Binding-site contacts:
Ligand atom O7 contacts residue VAL21 of chain 1.A at 3.6 Å.
Ligand atom C7 contacts residue VAL21 of chain 1.A at 3.6 Å (hydrophobic).
Ligand atom N2 contacts residue VAL21 of chain 1.A at 2.8 Å (h-bond).
Ligand atom O5 contacts residue ASN16 of chain 1.A at 2.4 Å (h-bond).
Ligand atom C1 contacts residue ASN16 of chain 1.A at 1.4 Å.
Ligand atom C2 contacts residue ASN16 of chain 1.A at 2.5 Å.
Ligand atom C8 contacts residue THR5 of chain 1.A at 3.5 Å.
Ligand atom C3 contacts residue VAL21 of chain 1.A at 3.7 Å (hydrophobic).
Ligand atom O7 contacts residue SER23 of chain 1.A at 4.4 Å.
Ligand atom C2 contacts residue VAL21 of chain 1.A at 3.6 Å (hydrophobic).
Ligand atom N2 contacts residue THR5 of chain 1.A at 4.2 Å.
Ligand atom C7 contacts residue THR5 of chain 1.A at 3.6 Å.
Ligand atom C4 contacts residue ASN16 of chain 1.A at 4.2 Å.
Ligand atom C6 contacts residue GLY19 of chain 1.A at 4.2 Å.
Ligand atom O6 contacts residue ARG22 of chain 1.A at 3.6 Å (salt-bridge).
Ligand atom C3 contacts residue ASN16 of chain 1.A at 3.8 Å.
Ligand atom C8 contacts residue ASN16 of chain 1.A at 3.9 Å.
Ligand atom C1 contacts residue VAL21 of chain 1.A at 3.8 Å (hydrophobic).
Ligand atom C7 contacts residue ASN16 of chain 1.A at 3.7 Å.
Ligand atom O7 contacts residue PHE10 of chain 1.A at 4.0 Å.
Ligand atom C5 contacts residue ASN16 of chain 1.A at 3.7 Å.
Ligand atom C5 contacts residue GLY19 of chain 1.A at 3.6 Å.
Ligand atom O5 contacts residue GLY19 of chain 1.A at 3.4 Å.
Ligand atom O7 contacts residue THR5 of chain 1.A at 3.9 Å.
Ligand atom N2 contacts residue ASN16 of chain 1.A at 2.8 Å (h-bond).
Ligand atom O3 contacts residue VAL21 of chain 1.A at 4.3 Å.
Ligand atom C1 contacts residue GLY19 of chain 1.A at 3.6 Å.

Sequence of chain 1.A:
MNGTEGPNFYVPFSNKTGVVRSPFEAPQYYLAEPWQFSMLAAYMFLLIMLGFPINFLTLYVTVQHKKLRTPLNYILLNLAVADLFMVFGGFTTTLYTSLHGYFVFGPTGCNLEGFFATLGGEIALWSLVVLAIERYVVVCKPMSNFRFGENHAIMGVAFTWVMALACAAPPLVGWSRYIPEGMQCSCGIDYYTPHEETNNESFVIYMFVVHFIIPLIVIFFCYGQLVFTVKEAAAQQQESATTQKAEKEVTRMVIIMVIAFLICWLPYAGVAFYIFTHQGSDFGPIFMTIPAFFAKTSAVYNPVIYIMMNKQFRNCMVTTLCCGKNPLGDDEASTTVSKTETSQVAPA

This protein binds this small molecule.
Small molecule (SMILES): CC(=O)N[C@H]1[C@H](O[C@H]2[C@H](O)[C@@H](NC(C)=O)CO[C@@H]2CO)O[C@H](CO)[C@@H](O[C@@H]2O[C@H](CO)[C@@H](O)[C@H](O)[C@@H]2O)[C@@H]1O